Sequence of chain 1.H:
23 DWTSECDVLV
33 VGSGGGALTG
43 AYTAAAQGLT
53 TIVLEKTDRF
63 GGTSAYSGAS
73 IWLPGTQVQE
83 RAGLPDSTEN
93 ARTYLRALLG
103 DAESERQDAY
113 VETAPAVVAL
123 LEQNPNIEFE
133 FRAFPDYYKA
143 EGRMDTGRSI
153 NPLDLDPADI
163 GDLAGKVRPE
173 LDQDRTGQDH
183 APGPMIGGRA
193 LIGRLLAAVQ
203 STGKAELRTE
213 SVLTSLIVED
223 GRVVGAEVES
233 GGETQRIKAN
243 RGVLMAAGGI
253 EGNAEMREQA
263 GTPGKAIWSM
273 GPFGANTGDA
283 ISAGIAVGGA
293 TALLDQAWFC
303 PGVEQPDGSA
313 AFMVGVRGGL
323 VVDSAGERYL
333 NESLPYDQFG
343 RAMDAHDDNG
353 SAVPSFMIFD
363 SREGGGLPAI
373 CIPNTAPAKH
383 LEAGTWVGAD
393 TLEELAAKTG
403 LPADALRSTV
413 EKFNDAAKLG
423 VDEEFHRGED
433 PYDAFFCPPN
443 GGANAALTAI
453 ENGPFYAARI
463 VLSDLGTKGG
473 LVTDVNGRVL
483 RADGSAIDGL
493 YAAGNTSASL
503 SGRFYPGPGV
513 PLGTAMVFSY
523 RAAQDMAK

Binding-site contacts:
Ligand atom C3 contacts residue GLY390 of chain 1.H at 4.3 Å.
Ligand atom O2 contacts residue GLY390 of chain 1.H at 4.0 Å.
Ligand atom O3 contacts residue GLY390 of chain 1.H at 4.3 Å.
Ligand atom C1 contacts residue PRO456 of chain 1.H at 4.0 Å (hydrophobic).
Ligand atom O2 contacts residue GLY390 of chain 1.H at 4.2 Å.
Ligand atom C1 contacts residue GLY390 of chain 1.H at 4.2 Å.
Ligand atom C2 contacts residue ASP392 of chain 1.H at 3.6 Å.
Ligand atom C5 contacts residue LYS400 of chain 1.H at 4.5 Å.
Ligand atom O3 contacts residue VAL389 of chain 1.H at 4.5 Å.
Ligand atom C4 contacts residue GLU396 of chain 1.H at 4.0 Å.
Ligand atom C3 contacts residue LEU383 of chain 1.H at 4.2 Å (hydrophobic).
Ligand atom C3 contacts residue GLY390 of chain 1.H at 4.0 Å.
Ligand atom O2 contacts residue ASP392 of chain 1.H at 3.0 Å (salt-bridge).
Ligand atom O2 contacts residue PRO456 of chain 1.H at 3.7 Å.
Ligand atom O3 contacts residue GLY390 of chain 1.H at 3.2 Å.
Ligand atom C3 contacts residue ASP392 of chain 1.H at 4.1 Å.
Ligand atom O3 contacts residue LYS400 of chain 1.H at 4.2 Å.
Ligand atom O2 contacts residue ALA391 of chain 1.H at 3.4 Å.
Ligand atom O3 contacts residue ALA391 of chain 1.H at 3.4 Å.
Ligand atom O4 contacts residue LYS400 of chain 1.H at 3.2 Å (salt-bridge).
Ligand atom O3 contacts residue ALA391 of chain 1.H at 4.5 Å.
Ligand atom O4 contacts residue LEU383 of chain 1.H at 3.8 Å.
Ligand atom O3 contacts residue ASP392 of chain 1.H at 3.2 Å (salt-bridge).
Ligand atom O3 contacts residue GLU396 of chain 1.H at 2.8 Å (salt-bridge).
Ligand atom O4 contacts residue GLU396 of chain 1.H at 3.2 Å (salt-bridge).
Ligand atom C4 contacts residue LYS400 of chain 1.H at 4.0 Å.
Ligand atom C3 contacts residue GLU396 of chain 1.H at 3.7 Å.
Ligand atom O1 contacts residue TYR458 of chain 1.H at 2.6 Å (h-bond).
Ligand atom C2 contacts residue ALA391 of chain 1.H at 4.3 Å (hydrophobic).
Ligand atom C1 contacts residue TYR458 of chain 1.H at 3.6 Å (hydrophobic).
Ligand atom O1 contacts residue PRO456 of chain 1.H at 4.2 Å.
Ligand atom C3 contacts residue LYS400 of chain 1.H at 3.9 Å.
Ligand atom C3 contacts residue ALA391 of chain 1.H at 3.9 Å (hydrophobic).
Ligand atom O3 contacts residue LEU383 of chain 1.H at 4.0 Å.

This small molecule binds to this protein.
Small molecule (SMILES): OC[C@H]1O[C@@](CO)(O[C@H]2O[C@H](CO)[C@@H](O)[C@H](O)[C@H]2O)[C@@H](O)[C@@H]1O